Sequence of chain 1.C:
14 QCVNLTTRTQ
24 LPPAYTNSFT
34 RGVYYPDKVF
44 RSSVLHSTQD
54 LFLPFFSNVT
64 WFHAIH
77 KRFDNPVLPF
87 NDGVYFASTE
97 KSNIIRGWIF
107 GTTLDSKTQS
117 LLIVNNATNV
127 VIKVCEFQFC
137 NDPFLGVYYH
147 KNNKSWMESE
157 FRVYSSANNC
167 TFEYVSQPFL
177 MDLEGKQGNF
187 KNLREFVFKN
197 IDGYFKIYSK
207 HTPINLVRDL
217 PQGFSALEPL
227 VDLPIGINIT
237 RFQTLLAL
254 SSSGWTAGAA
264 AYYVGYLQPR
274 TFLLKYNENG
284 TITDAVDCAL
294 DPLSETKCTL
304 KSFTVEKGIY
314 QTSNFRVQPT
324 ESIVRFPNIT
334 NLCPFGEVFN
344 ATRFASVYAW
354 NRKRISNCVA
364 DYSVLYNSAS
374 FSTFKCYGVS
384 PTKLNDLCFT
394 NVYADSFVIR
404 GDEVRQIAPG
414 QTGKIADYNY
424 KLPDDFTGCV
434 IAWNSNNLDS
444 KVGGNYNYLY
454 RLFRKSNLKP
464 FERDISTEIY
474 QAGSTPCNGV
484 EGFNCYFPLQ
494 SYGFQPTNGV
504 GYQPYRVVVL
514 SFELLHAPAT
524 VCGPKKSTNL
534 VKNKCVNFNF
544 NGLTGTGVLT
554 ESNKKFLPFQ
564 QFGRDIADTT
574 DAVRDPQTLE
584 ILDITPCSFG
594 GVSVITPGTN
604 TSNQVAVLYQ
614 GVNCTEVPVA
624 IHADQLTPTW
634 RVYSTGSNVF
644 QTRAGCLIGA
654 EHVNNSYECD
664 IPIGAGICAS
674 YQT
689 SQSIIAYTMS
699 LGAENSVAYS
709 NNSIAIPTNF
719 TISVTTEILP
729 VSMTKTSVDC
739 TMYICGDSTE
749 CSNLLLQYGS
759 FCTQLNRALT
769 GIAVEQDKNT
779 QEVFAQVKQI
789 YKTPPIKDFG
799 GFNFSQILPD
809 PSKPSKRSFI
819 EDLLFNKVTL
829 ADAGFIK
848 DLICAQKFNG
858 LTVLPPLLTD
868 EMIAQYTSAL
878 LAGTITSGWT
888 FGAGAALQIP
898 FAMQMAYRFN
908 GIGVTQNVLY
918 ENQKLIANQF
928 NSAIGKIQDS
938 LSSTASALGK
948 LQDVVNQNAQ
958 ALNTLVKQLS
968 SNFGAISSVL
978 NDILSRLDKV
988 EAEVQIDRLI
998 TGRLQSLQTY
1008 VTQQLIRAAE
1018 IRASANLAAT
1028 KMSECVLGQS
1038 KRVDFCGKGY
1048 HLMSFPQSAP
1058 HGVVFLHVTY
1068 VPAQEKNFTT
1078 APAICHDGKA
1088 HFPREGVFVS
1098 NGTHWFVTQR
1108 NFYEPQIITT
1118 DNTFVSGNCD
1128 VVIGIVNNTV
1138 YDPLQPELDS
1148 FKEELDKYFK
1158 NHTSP

Binding-site contacts:
Ligand atom C5 contacts residue ASN1098 of chain 1.C at 3.7 Å.
Ligand atom C2 contacts residue THR1100 of chain 1.C at 3.7 Å.
Ligand atom C2 contacts residue HIS1101 of chain 1.C at 4.5 Å.
Ligand atom C1 contacts residue THR1100 of chain 1.C at 3.8 Å.
Ligand atom C7 contacts residue ASN1098 of chain 1.C at 3.4 Å.
Ligand atom N2 contacts residue ASN1098 of chain 1.C at 2.9 Å (h-bond).
Ligand atom C3 contacts residue THR1100 of chain 1.C at 3.8 Å.
Ligand atom C8 contacts residue THR1100 of chain 1.C at 3.9 Å.
Ligand atom C1 contacts residue HIS1101 of chain 1.C at 4.0 Å.
Ligand atom C7 contacts residue THR1100 of chain 1.C at 3.9 Å.
Ligand atom O5 contacts residue HIS1101 of chain 1.C at 4.4 Å.
Ligand atom C1 contacts residue ASN1098 of chain 1.C at 1.4 Å.
Ligand atom O5 contacts residue ASN1098 of chain 1.C at 2.3 Å (h-bond).
Ligand atom C8 contacts residue GLY1099 of chain 1.C at 4.2 Å.
Ligand atom C8 contacts residue ASN1098 of chain 1.C at 3.9 Å.
Ligand atom C3 contacts residue HIS1101 of chain 1.C at 4.0 Å.
Ligand atom C7 contacts residue HIS1101 of chain 1.C at 3.6 Å.
Ligand atom C5 contacts residue HIS1101 of chain 1.C at 4.0 Å.
Ligand atom C4 contacts residue HIS1101 of chain 1.C at 4.3 Å.
Ligand atom C3 contacts residue ASN1098 of chain 1.C at 3.8 Å.
Ligand atom C1 contacts residue PHE1103 of chain 1.C at 4.2 Å (hydrophobic).
Ligand atom C2 contacts residue ASN1098 of chain 1.C at 2.5 Å.
Ligand atom O7 contacts residue HIS1101 of chain 1.C at 3.2 Å (h-bond).
Ligand atom O5 contacts residue PHE1103 of chain 1.C at 3.5 Å.
Ligand atom C5 contacts residue PHE1103 of chain 1.C at 4.0 Å (hydrophobic).
Ligand atom O7 contacts residue ASN1098 of chain 1.C at 3.5 Å (h-bond).
Ligand atom C6 contacts residue PHE1103 of chain 1.C at 3.9 Å (hydrophobic).
Ligand atom N2 contacts residue THR1100 of chain 1.C at 3.0 Å (h-bond).
Ligand atom C8 contacts residue HIS1101 of chain 1.C at 3.6 Å.
Ligand atom O3 contacts residue THR1100 of chain 1.C at 4.5 Å.
Ligand atom O4 contacts residue HIS1101 of chain 1.C at 4.1 Å.
Ligand atom C4 contacts residue ASN1098 of chain 1.C at 4.2 Å.

A protein and the small-molecule ligand that binds it are described below.
Small molecule (SMILES): CC(=O)N[C@H]1[C@H](O[C@H]2[C@H](O)[C@@H](NC(C)=O)CO[C@@H]2CO)O[C@H](CO)[C@@H](O[C@H]2O[C@H](CO)[C@@H](O)[C@H](O)[C@@H]2O)[C@@H]1O